The protein below binds the small molecule below.
Small molecule (SMILES): C[N+](C)(C)CCS

Binding-site contacts:
Ligand atom C5 contacts residue SER165 of chain 1.J at 4.1 Å.
Ligand atom C5 contacts residue TYR186 of chain 1.I at 4.1 Å (hydrophobic).
Ligand atom SD contacts residue TRP145 of chain 1.I at 4.5 Å.
Ligand atom SD contacts residue THR34 of chain 1.J at 4.5 Å.
Ligand atom SD contacts residue GLN36 of chain 1.J at 3.8 Å.
Ligand atom C1 contacts residue GLN36 of chain 1.J at 4.0 Å.
Ligand atom C1 contacts residue SER165 of chain 1.J at 4.0 Å.
Ligand atom C3 contacts residue TYR91 of chain 1.I at 4.5 Å (hydrophobic).
Ligand atom SD contacts residue CYS53 of chain 1.J at 2.1 Å (h-bond).
Ligand atom N1 contacts residue TYR186 of chain 1.I at 4.4 Å.
Ligand atom C4 contacts residue TYR91 of chain 1.I at 4.1 Å (hydrophobic).
Ligand atom C3 contacts residue TYR186 of chain 1.I at 3.4 Å (hydrophobic).
Ligand atom C1 contacts residue CYS53 of chain 1.J at 3.7 Å (hydrophobic).

Sequence of chain 1.I:
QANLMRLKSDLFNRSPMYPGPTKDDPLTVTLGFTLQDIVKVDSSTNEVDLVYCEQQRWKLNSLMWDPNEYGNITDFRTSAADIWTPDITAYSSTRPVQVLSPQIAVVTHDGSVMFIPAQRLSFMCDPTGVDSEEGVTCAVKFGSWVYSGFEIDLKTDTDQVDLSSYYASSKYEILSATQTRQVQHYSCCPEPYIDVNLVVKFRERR

Sequence of chain 1.J:
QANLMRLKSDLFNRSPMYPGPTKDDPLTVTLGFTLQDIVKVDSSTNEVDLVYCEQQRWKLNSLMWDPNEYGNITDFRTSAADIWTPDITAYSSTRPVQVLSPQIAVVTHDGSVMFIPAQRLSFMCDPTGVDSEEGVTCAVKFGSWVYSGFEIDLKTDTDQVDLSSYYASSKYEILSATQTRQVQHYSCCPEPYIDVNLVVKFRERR